Sequence of chain 1.A:
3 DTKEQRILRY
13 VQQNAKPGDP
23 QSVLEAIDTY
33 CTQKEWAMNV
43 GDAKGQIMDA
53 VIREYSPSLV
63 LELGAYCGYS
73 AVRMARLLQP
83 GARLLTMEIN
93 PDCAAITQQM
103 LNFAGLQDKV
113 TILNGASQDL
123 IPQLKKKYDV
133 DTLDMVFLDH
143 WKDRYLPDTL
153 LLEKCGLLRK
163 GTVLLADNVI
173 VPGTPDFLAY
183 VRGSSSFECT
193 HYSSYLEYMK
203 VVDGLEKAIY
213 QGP

Binding-site contacts:
Ligand atom C7 contacts residue 7JE1 of chain 1.H at 0.0 Å.
Ligand atom N19 contacts residue 7JE1 of chain 1.H at 0.0 Å (h-bond).
Ligand atom C31 contacts residue 7JE1 of chain 1.H at 0.0 Å.
Ligand atom C27 contacts residue 7JE1 of chain 1.H at 0.0 Å.
Ligand atom C4 contacts residue 7JE1 of chain 1.H at 0.0 Å.
Ligand atom C15 contacts residue 7JE1 of chain 1.H at 0.0 Å.
Ligand atom C1 contacts residue 7JE1 of chain 1.H at 0.0 Å.
Ligand atom C24 contacts residue 7JE1 of chain 1.H at 0.0 Å.
Ligand atom C10 contacts residue 7JE1 of chain 1.H at 0.0 Å.
Ligand atom C20 contacts residue 7JE1 of chain 1.H at 0.0 Å.
Ligand atom O29 contacts residue 7JE1 of chain 1.H at 0.0 Å (h-bond).
Ligand atom C34 contacts residue 7JE1 of chain 1.H at 0.0 Å.
Ligand atom C35 contacts residue 7JE1 of chain 1.H at 0.0 Å.
Ligand atom N17 contacts residue 7JE1 of chain 1.H at 0.0 Å (h-bond).
Ligand atom C21 contacts residue 7JE1 of chain 1.H at 0.0 Å.
Ligand atom C23 contacts residue 7JE1 of chain 1.H at 0.0 Å.
Ligand atom C2 contacts residue 7JE1 of chain 1.H at 0.0 Å.
Ligand atom C33 contacts residue 7JE1 of chain 1.H at 0.0 Å.
Ligand atom O30 contacts residue MG1 of chain 1.B at 2.1 Å.
Ligand atom O30 contacts residue 7JE1 of chain 1.H at 0.0 Å (h-bond).
Ligand atom O9 contacts residue 7JE1 of chain 1.H at 1.6 Å.
Ligand atom C14 contacts residue 7JE1 of chain 1.H at 0.0 Å.
Ligand atom C11 contacts residue 7JE1 of chain 1.H at 0.0 Å.
Ligand atom C22 contacts residue 7JE1 of chain 1.H at 0.0 Å.
Ligand atom N18 contacts residue 7JE1 of chain 1.H at 0.0 Å (h-bond).
Ligand atom C8 contacts residue 7JE1 of chain 1.H at 0.2 Å.
Ligand atom C13 contacts residue 7JE1 of chain 1.H at 0.1 Å.
Ligand atom O26 contacts residue 7JE1 of chain 1.H at 0.0 Å (h-bond).
Ligand atom C37 contacts residue 7JE1 of chain 1.H at 0.0 Å.
Ligand atom C28 contacts residue 7JE1 of chain 1.H at 0.0 Å.
Ligand atom C3 contacts residue 7JE1 of chain 1.H at 0.0 Å.
Ligand atom O9 contacts residue GLU90 of chain 1.A at 2.3 Å (salt-bridge).
Ligand atom C12 contacts residue 7JE1 of chain 1.H at 0.1 Å.
Ligand atom C25 contacts residue 7JE1 of chain 1.H at 0.0 Å.
Ligand atom C6 contacts residue 7JE1 of chain 1.H at 0.0 Å.
Ligand atom C16 contacts residue 7JE1 of chain 1.H at 0.0 Å.
Ligand atom O29 contacts residue MG1 of chain 1.B at 2.1 Å.
Ligand atom F36 contacts residue 7JE1 of chain 1.H at 0.0 Å.
Ligand atom C5 contacts residue 7JE1 of chain 1.H at 0.0 Å.
Ligand atom C32 contacts residue 7JE1 of chain 1.H at 0.0 Å.

The protein below binds the small molecule below.
Small molecule (SMILES): Cn1ncc2cc([C@@H](O)c3cccc(CNC(=O)c4cc(-c5ccc(F)cc5)cc(O)c4O)c3)ccc21